A protein and the small-molecule ligand that binds it are described below.
Small molecule (SMILES): COc1cc(Nc2nc(N[C@@H]3CCCC[C@@H]3N)cnc2C(N)=O)cc(OC)c1

Sequence of chain 1.A:
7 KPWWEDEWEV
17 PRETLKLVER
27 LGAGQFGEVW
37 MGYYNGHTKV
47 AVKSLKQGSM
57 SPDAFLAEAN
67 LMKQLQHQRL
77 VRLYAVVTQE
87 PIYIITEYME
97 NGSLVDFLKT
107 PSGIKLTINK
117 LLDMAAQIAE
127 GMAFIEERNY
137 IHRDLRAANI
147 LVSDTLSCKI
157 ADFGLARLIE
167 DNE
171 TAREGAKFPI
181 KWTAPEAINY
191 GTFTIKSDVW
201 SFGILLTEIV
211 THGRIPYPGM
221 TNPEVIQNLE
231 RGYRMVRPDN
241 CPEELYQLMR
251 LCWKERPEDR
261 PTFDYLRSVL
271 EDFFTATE

Binding-site contacts:
Ligand atom C17 contacts residue LEU147 of chain 1.A at 3.5 Å (hydrophobic).
Ligand atom C16 contacts residue GLY98 of chain 1.A at 3.5 Å.
Ligand atom C19 contacts residue GLY98 of chain 1.A at 3.6 Å.
Ligand atom C10 contacts residue GLY98 of chain 1.A at 4.0 Å.
Ligand atom C14 contacts residue LEU147 of chain 1.A at 3.4 Å (hydrophobic).
Ligand atom O1 contacts residue GLU93 of chain 1.A at 3.8 Å.
Ligand atom N6 contacts residue THR92 of chain 1.A at 3.5 Å (h-bond).
Ligand atom O1 contacts residue TYR94 of chain 1.A at 3.5 Å.
Ligand atom N8 contacts residue LEU147 of chain 1.A at 3.6 Å.
Ligand atom O1 contacts residue LEU147 of chain 1.A at 4.1 Å.
Ligand atom O2 contacts residue GLU96 of chain 1.A at 3.2 Å (salt-bridge).
Ligand atom N6 contacts residue MET95 of chain 1.A at 4.0 Å.
Ligand atom C21 contacts residue ASN97 of chain 1.A at 3.8 Å.
Ligand atom O2 contacts residue GLY98 of chain 1.A at 3.7 Å.
Ligand atom C22 contacts residue VAL35 of chain 1.A at 3.9 Å (hydrophobic).
Ligand atom C19 contacts residue TYR94 of chain 1.A at 3.8 Å (hydrophobic).
Ligand atom C27 contacts residue LEU27 of chain 1.A at 3.7 Å (hydrophobic).
Ligand atom C17 contacts residue ALA47 of chain 1.A at 4.0 Å (hydrophobic).
Ligand atom C19 contacts residue MET95 of chain 1.A at 4.0 Å (hydrophobic).
Ligand atom C21 contacts residue GLU96 of chain 1.A at 3.2 Å.
Ligand atom N6 contacts residue ALA47 of chain 1.A at 3.5 Å.
Ligand atom N9 contacts residue LEU27 of chain 1.A at 4.0 Å.
Ligand atom C16 contacts residue MET95 of chain 1.A at 3.2 Å (hydrophobic).
Ligand atom C14 contacts residue ALA47 of chain 1.A at 3.6 Å (hydrophobic).
Ligand atom C16 contacts residue TYR94 of chain 1.A at 3.7 Å (hydrophobic).
Ligand atom N6 contacts residue GLU93 of chain 1.A at 2.7 Å (salt-bridge).
Ligand atom O2 contacts residue TYR94 of chain 1.A at 3.5 Å (h-bond).
Ligand atom C25 contacts residue GLY28 of chain 1.A at 4.0 Å.
Ligand atom C14 contacts residue MET95 of chain 1.A at 3.8 Å (hydrophobic).
Ligand atom N9 contacts residue MET95 of chain 1.A at 4.0 Å.
Ligand atom N6 contacts residue LEU147 of chain 1.A at 3.5 Å.
Ligand atom C18 contacts residue GLY98 of chain 1.A at 3.8 Å.
Ligand atom C18 contacts residue MET95 of chain 1.A at 4.1 Å (hydrophobic).
Ligand atom O1 contacts residue ALA47 of chain 1.A at 3.9 Å.
Ligand atom C12 contacts residue LEU27 of chain 1.A at 3.9 Å (hydrophobic).
Ligand atom O2 contacts residue MET95 of chain 1.A at 4.0 Å.
Ligand atom C21 contacts residue GLY98 of chain 1.A at 3.7 Å.
Ligand atom O1 contacts residue MET95 of chain 1.A at 2.8 Å (h-bond).
Ligand atom C18 contacts residue LEU27 of chain 1.A at 3.8 Å (hydrophobic).
Ligand atom C14 contacts residue GLU93 of chain 1.A at 3.7 Å.